Binding-site contacts:
Ligand atom C36 contacts residue ILE118 of chain 1.A at 3.3 Å (hydrophobic).
Ligand atom C13 contacts residue TYR71 of chain 1.A at 3.6 Å (hydrophobic).
Ligand atom N32 contacts residue GLY230 of chain 1.A at 3.8 Å.
Ligand atom N32 contacts residue ASP32 of chain 1.A at 2.6 Å (salt-bridge).
Ligand atom C22 contacts residue TYR71 of chain 1.A at 3.6 Å (hydrophobic).
Ligand atom C21 contacts residue TYR71 of chain 1.A at 3.3 Å (hydrophobic).
Ligand atom C29 contacts residue ASP32 of chain 1.A at 3.4 Å.
Ligand atom C7 contacts residue ASP228 of chain 1.A at 3.6 Å.
Ligand atom C10 contacts residue ASP228 of chain 1.A at 3.7 Å.
Ligand atom C14 contacts residue ARG235 of chain 1.A at 3.6 Å.
Ligand atom C14 contacts residue THR231 of chain 1.A at 3.7 Å.
Ligand atom C24 contacts residue LYS107 of chain 1.A at 3.5 Å.
Ligand atom C37 contacts residue ILE118 of chain 1.A at 3.2 Å (hydrophobic).
Ligand atom C23 contacts residue LYS107 of chain 1.A at 3.8 Å.
Ligand atom C36 contacts residue LEU30 of chain 1.A at 3.3 Å (hydrophobic).
Ligand atom N30 contacts residue SER35 of chain 1.A at 3.6 Å.
Ligand atom C9 contacts residue TYR71 of chain 1.A at 3.4 Å (hydrophobic).
Ligand atom C28 contacts residue ILE118 of chain 1.A at 3.5 Å (hydrophobic).
Ligand atom C28 contacts residue ASP32 of chain 1.A at 3.6 Å.
Ligand atom C25 contacts residue GLY74 of chain 1.A at 3.7 Å.
Ligand atom N32 contacts residue ASP228 of chain 1.A at 2.7 Å (salt-bridge).
Ligand atom C13 contacts residue ARG235 of chain 1.A at 3.3 Å.
Ligand atom C37 contacts residue ASP32 of chain 1.A at 3.7 Å.
Ligand atom C25 contacts residue LYS75 of chain 1.A at 3.4 Å.
Ligand atom C25 contacts residue TRP76 of chain 1.A at 3.8 Å (hydrophobic).
Ligand atom C13 contacts residue THR329 of chain 1.A at 3.7 Å.
Ligand atom C31 contacts residue ASP228 of chain 1.A at 3.9 Å.
Ligand atom C14 contacts residue TYR71 of chain 1.A at 3.6 Å (hydrophobic).
Ligand atom C6 contacts residue TYR71 of chain 1.A at 3.8 Å (hydrophobic).
Ligand atom C11 contacts residue TYR198 of chain 1.A at 3.9 Å (hydrophobic).
Ligand atom O20 contacts residue TYR71 of chain 1.A at 3.7 Å.
Ligand atom N32 contacts residue GLY34 of chain 1.A at 3.8 Å.
Ligand atom C26 contacts residue TRP76 of chain 1.A at 3.7 Å (hydrophobic).
Ligand atom C26 contacts residue TYR71 of chain 1.A at 3.6 Å (hydrophobic).
Ligand atom C26 contacts residue VAL69 of chain 1.A at 3.6 Å (hydrophobic).
Ligand atom N30 contacts residue ASP32 of chain 1.A at 2.5 Å (salt-bridge).
Ligand atom C31 contacts residue ASP32 of chain 1.A at 3.4 Å.
Ligand atom C38 contacts residue GLY230 of chain 1.A at 3.5 Å.
Ligand atom O20 contacts residue VAL69 of chain 1.A at 3.7 Å.
Ligand atom O4 contacts residue GLN73 of chain 2.A at 3.7 Å.

Sequence of chain 1.A:
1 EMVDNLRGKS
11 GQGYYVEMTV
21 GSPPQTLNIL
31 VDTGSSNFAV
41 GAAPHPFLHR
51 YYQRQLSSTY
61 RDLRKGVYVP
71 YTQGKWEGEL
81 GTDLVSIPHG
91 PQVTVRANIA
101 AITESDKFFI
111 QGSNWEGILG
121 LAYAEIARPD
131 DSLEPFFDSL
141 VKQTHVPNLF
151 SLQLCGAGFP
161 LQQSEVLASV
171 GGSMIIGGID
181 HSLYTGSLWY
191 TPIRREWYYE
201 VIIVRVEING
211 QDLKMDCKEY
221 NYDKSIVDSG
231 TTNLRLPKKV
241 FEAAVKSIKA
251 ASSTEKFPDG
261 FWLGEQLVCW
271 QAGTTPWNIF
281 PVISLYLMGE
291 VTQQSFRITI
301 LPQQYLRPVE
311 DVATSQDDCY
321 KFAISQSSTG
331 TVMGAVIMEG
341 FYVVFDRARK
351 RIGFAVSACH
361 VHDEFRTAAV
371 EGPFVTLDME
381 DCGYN

This protein binds this small molecule.
Small molecule (SMILES): CN(C(=O)CC[C@@H](C1CCCCC1)N1Cc2cc(Oc3ccccc3)ccc2N=C1N)C1CCCCC1

Sequence of chain 2.A:
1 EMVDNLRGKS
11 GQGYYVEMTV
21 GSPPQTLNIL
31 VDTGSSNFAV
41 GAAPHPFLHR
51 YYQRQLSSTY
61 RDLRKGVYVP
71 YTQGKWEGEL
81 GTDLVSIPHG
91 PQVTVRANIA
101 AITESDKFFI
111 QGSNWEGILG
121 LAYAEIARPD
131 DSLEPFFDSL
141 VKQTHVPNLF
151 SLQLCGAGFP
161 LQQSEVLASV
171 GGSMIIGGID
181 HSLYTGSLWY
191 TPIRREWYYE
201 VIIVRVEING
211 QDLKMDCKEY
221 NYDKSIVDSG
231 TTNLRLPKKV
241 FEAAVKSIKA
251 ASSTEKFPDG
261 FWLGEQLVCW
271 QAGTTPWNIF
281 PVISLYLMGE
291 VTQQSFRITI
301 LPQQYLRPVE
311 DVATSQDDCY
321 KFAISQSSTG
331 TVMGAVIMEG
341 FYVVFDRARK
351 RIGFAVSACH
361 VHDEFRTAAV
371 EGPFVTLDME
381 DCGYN